Binding-site contacts:
Ligand atom C5 contacts residue ARG166 of chain 1.C at 3.8 Å.
Ligand atom C3 contacts residue ASN239 of chain 1.C at 3.7 Å.
Ligand atom C1 contacts residue ARG166 of chain 1.C at 4.1 Å.
Ligand atom C5 contacts residue ASN239 of chain 1.C at 3.6 Å.
Ligand atom C8 contacts residue SER204 of chain 1.C at 4.3 Å.
Ligand atom C1 contacts residue ASN239 of chain 1.C at 1.4 Å.
Ligand atom C7 contacts residue PRO218 of chain 1.A at 4.2 Å (hydrophobic).
Ligand atom N2 contacts residue GLY237 of chain 1.C at 4.3 Å.
Ligand atom C6 contacts residue ARG166 of chain 1.C at 3.5 Å.
Ligand atom O7 contacts residue GLN219 of chain 1.A at 4.4 Å.
Ligand atom C8 contacts residue PRO218 of chain 1.A at 4.3 Å (hydrophobic).
Ligand atom O7 contacts residue ASN239 of chain 1.C at 3.6 Å.
Ligand atom O6 contacts residue ARG166 of chain 1.C at 3.7 Å.
Ligand atom O5 contacts residue ASN239 of chain 1.C at 2.2 Å (h-bond).
Ligand atom O7 contacts residue PRO218 of chain 1.A at 3.5 Å.
Ligand atom O5 contacts residue ARG166 of chain 1.C at 3.2 Å.
Ligand atom N2 contacts residue ASN239 of chain 1.C at 2.8 Å (h-bond).
Ligand atom C7 contacts residue ASN239 of chain 1.C at 3.4 Å.
Ligand atom C8 contacts residue ASP238 of chain 1.C at 4.3 Å.
Ligand atom C8 contacts residue GLY237 of chain 1.C at 4.1 Å.
Ligand atom C4 contacts residue ASN239 of chain 1.C at 4.1 Å.
Ligand atom C2 contacts residue ASN239 of chain 1.C at 2.3 Å.

A small-molecule ligand and the protein it binds are described below.
Small molecule (SMILES): CC(=O)N[C@H]1[C@H](O[C@H]2[C@H](O)[C@@H](NC(C)=O)CO[C@@H]2CO)O[C@H](CO)[C@@H](O[C@@H]2O[C@H](CO[C@H]3O[C@H](CO)[C@@H](O)[C@H](O)[C@@H]3O)[C@@H](O)[C@H](O)[C@@H]2O)[C@@H]1O

Sequence of chain 1.A:
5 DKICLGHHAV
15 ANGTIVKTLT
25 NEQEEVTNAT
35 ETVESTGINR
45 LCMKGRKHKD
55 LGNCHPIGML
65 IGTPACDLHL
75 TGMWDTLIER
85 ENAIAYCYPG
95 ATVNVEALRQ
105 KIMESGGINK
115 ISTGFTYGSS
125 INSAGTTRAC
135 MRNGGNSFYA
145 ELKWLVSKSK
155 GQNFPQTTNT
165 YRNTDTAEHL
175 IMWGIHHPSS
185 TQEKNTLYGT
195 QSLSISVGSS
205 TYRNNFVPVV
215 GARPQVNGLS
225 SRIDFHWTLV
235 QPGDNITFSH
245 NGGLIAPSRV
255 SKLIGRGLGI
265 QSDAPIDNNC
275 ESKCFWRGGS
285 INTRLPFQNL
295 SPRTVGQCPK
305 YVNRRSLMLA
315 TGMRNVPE

Sequence of chain 1.C:
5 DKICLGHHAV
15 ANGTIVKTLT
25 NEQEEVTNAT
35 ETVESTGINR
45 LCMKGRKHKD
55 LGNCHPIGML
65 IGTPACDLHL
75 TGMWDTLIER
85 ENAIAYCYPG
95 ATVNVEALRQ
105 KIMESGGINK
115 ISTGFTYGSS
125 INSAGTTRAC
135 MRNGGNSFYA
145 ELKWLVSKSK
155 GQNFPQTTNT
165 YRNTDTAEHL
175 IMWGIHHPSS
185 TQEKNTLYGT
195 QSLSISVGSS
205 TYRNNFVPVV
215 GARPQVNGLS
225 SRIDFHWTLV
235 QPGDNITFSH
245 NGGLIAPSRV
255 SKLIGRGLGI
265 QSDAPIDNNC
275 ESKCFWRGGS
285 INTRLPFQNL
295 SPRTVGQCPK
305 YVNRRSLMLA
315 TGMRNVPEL